Sequence of chain 1.B:
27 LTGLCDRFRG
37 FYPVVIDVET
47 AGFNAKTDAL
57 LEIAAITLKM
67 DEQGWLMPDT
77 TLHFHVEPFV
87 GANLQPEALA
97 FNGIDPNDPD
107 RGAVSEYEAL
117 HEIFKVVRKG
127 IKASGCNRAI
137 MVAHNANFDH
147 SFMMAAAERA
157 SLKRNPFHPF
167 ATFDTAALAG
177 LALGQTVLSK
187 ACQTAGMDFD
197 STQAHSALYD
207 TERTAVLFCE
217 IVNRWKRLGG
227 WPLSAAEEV

Sequence of chain 1.A:
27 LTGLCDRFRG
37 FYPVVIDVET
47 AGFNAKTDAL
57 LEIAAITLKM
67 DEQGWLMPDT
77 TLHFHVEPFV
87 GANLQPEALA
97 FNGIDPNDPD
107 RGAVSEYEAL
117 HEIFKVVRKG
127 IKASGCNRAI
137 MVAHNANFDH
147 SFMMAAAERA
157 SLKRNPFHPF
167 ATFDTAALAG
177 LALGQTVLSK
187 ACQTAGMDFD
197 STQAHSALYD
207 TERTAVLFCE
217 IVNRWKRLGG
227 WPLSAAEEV

A small-molecule ligand and the protein it binds are described below.
Small molecule (SMILES): Nc1ccn([C@H]2C[C@H](O[P](=O)(O)OC[C@H]3O[C@@H](n4ccc(N)nc4=O)C[C@@H]3O)[C@@H](CO[P](=O)(O)O[C@H]3C[C@H](n4cnc5c(N)ncnc54)O[C@@H]3COP(=O)=O)O2)c(=O)n1

Binding-site contacts:
Ligand atom N3 contacts residue GLU93 of chain 1.B at 2.9 Å (salt-bridge).
Ligand atom C3' contacts residue MG1 of chain 1.G at 3.6 Å.
Ligand atom O3' contacts residue ASN98 of chain 1.B at 3.0 Å (h-bond).
Ligand atom OP1 contacts residue HIS140 of chain 1.B at 3.6 Å (h-bond).
Ligand atom O2 contacts residue GLU93 of chain 1.B at 3.6 Å (salt-bridge).
Ligand atom C4' contacts residue THR46 of chain 1.B at 3.5 Å.
Ligand atom O3' contacts residue GLU45 of chain 1.B at 2.6 Å (salt-bridge).
Ligand atom N3 contacts residue PHE49 of chain 1.B at 3.4 Å.
Ligand atom C4 contacts residue PHE49 of chain 1.B at 3.6 Å (hydrophobic).
Ligand atom OP1 contacts residue HIS164 of chain 1.A at 3.0 Å (h-bond).
Ligand atom C4 contacts residue GLU93 of chain 1.B at 3.7 Å.
Ligand atom O4' contacts residue ASN141 of chain 1.B at 3.1 Å (h-bond).
Ligand atom P contacts residue MG1 of chain 1.G at 3.5 Å.
Ligand atom C6 contacts residue PHE97 of chain 1.B at 3.6 Å (hydrophobic).
Ligand atom O2 contacts residue ALA94 of chain 1.B at 3.1 Å.
Ligand atom O4' contacts residue PHE144 of chain 1.B at 3.5 Å.
Ligand atom OP2 contacts residue PHE97 of chain 1.B at 3.6 Å.
Ligand atom OP1 contacts residue LEU184 of chain 1.B at 3.1 Å (h-bond).
Ligand atom C4 contacts residue PHE97 of chain 1.B at 3.7 Å (hydrophobic).
Ligand atom O5' contacts residue ASN141 of chain 1.B at 3.4 Å (h-bond).
Ligand atom O3' contacts residue THR46 of chain 1.B at 3.0 Å (h-bond).
Ligand atom OP2 contacts residue ARG35 of chain 1.A at 2.8 Å (salt-bridge).
Ligand atom N4 contacts residue GLU93 of chain 1.B at 3.0 Å (salt-bridge).
Ligand atom OP1 contacts residue GLU45 of chain 1.B at 3.7 Å.
Ligand atom N3 contacts residue PHE166 of chain 1.A at 3.5 Å.
Ligand atom C2' contacts residue THR46 of chain 1.B at 3.3 Å.
Ligand atom OP1 contacts residue VAL183 of chain 1.B at 3.4 Å.
Ligand atom C5 contacts residue PHE97 of chain 1.B at 3.6 Å (hydrophobic).
Ligand atom C4 contacts residue PHE166 of chain 1.A at 3.3 Å (hydrophobic).
Ligand atom N4 contacts residue PHE166 of chain 1.A at 3.2 Å.
Ligand atom C3' contacts residue GLU45 of chain 1.B at 3.6 Å.
Ligand atom OP1 contacts residue MG1 of chain 1.G at 3.2 Å.
Ligand atom C2' contacts residue PHE144 of chain 1.B at 3.6 Å (hydrophobic).
Ligand atom C6 contacts residue PHE144 of chain 1.B at 3.4 Å (hydrophobic).
Ligand atom C2 contacts residue PHE49 of chain 1.B at 3.4 Å (hydrophobic).
Ligand atom N1 contacts residue PHE49 of chain 1.B at 3.7 Å.
Ligand atom C2 contacts residue GLU93 of chain 1.B at 3.6 Å.
Ligand atom O3' contacts residue MG1 of chain 1.G at 2.6 Å.
Ligand atom C5 contacts residue PHE166 of chain 1.A at 3.5 Å (hydrophobic).
Ligand atom C1' contacts residue THR46 of chain 1.B at 3.6 Å.